Sequence of chain 2.A:
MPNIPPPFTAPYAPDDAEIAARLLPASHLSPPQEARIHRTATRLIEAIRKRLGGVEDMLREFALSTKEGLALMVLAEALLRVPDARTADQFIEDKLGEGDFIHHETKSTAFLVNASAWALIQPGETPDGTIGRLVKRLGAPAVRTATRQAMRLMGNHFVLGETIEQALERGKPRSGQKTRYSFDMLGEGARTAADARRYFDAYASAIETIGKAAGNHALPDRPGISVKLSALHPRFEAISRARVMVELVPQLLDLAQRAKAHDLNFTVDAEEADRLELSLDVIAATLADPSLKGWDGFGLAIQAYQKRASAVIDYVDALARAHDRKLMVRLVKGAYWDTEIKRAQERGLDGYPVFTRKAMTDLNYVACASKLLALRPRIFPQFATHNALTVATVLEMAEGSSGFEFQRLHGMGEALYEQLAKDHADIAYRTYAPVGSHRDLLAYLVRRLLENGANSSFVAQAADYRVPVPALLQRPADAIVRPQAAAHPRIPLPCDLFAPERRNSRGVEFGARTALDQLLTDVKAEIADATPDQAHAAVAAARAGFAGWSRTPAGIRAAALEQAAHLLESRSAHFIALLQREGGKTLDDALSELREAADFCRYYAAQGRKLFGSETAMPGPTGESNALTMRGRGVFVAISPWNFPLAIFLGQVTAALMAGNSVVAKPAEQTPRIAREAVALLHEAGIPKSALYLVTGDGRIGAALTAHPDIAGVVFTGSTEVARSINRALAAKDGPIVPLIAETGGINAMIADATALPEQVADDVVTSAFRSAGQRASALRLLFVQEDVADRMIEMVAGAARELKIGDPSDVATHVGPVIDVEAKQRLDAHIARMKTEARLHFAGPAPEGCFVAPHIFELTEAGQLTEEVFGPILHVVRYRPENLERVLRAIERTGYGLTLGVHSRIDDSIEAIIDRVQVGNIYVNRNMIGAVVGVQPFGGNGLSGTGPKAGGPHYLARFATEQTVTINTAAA

Binding-site contacts:
Ligand atom O contacts residue ARG286 of chain 2.A at 3.5 Å (salt-bridge).
Ligand atom CA contacts residue GLU248 of chain 2.A at 3.8 Å.
Ligand atom CD contacts residue GLU248 of chain 2.A at 4.4 Å.
Ligand atom CA contacts residue PHE247 of chain 2.A at 4.5 Å (hydrophobic).
Ligand atom O contacts residue ARG354 of chain 2.A at 4.0 Å.
Ligand atom CG contacts residue GLU248 of chain 2.A at 4.1 Å.
Ligand atom C contacts residue ARG286 of chain 2.A at 3.5 Å.
Ligand atom CD contacts residue ARG246 of chain 2.A at 3.9 Å.
Ligand atom OXT contacts residue PHE247 of chain 2.A at 3.9 Å.
Ligand atom N contacts residue GLU248 of chain 2.A at 4.3 Å.
Ligand atom OXT contacts residue ARG286 of chain 2.A at 3.5 Å (salt-bridge).
Ligand atom CG contacts residue ARG246 of chain 2.A at 3.8 Å.
Ligand atom N contacts residue ARG246 of chain 2.A at 4.4 Å.
Ligand atom OXT contacts residue GLU248 of chain 2.A at 4.3 Å.
Ligand atom CA contacts residue ARG286 of chain 2.A at 4.1 Å.
Ligand atom CB contacts residue ARG286 of chain 2.A at 3.4 Å.
Ligand atom CG contacts residue PRO245 of chain 2.A at 4.2 Å (hydrophobic).
Ligand atom CB contacts residue PHE247 of chain 2.A at 3.8 Å (hydrophobic).
Ligand atom OXT contacts residue ASP285 of chain 2.A at 4.4 Å.
Ligand atom CB contacts residue GLU248 of chain 2.A at 4.0 Å.
Ligand atom C contacts residue PHE247 of chain 2.A at 4.4 Å (hydrophobic).

A small-molecule ligand and the protein it binds are described below.
Small molecule (SMILES): O=C(O)[C@@H]1CCCN1